A small-molecule ligand and the protein it binds are described below.
Small molecule (SMILES): Cc1cc(N)nc(-c2ccc(CNCCc3cccc(F)c3)cc2)c1

Binding-site contacts:
Ligand atom N16 contacts residue PEG1 of chain 2.I at 3.5 Å (h-bond).
Ligand atom C18 contacts residue TYR357 of chain 2.A at 3.5 Å (hydrophobic).
Ligand atom C12 contacts residue PEG1 of chain 2.I at 3.5 Å.
Ligand atom N16 contacts residue HEM1 of chain 2.B at 2.7 Å (h-bond).
Ligand atom C15 contacts residue HEM1 of chain 2.B at 3.4 Å.
Ligand atom C02 contacts residue HEM1 of chain 2.B at 3.6 Å.
Ligand atom C10 contacts residue HEM1 of chain 2.B at 3.8 Å.
Ligand atom N07 contacts residue HEM1 of chain 2.B at 3.5 Å.
Ligand atom C17 contacts residue HEM1 of chain 2.B at 3.4 Å.
Ligand atom C08 contacts residue ASN236 of chain 2.A at 3.8 Å.
Ligand atom C05 contacts residue ILE218 of chain 2.A at 3.7 Å (hydrophobic).
Ligand atom C09 contacts residue ILE218 of chain 2.A at 3.8 Å (hydrophobic).
Ligand atom C14 contacts residue HEM1 of chain 2.B at 3.6 Å.
Ligand atom C08 contacts residue GLY237 of chain 2.A at 3.5 Å.
Ligand atom C13 contacts residue HEM1 of chain 2.B at 3.4 Å.
Ligand atom C18 contacts residue HEM1 of chain 2.B at 3.5 Å.
Ligand atom N07 contacts residue TYR239 of chain 2.A at 3.7 Å.
Ligand atom C12 contacts residue ILE218 of chain 2.A at 3.8 Å (hydrophobic).
Ligand atom C12 contacts residue HEM1 of chain 2.B at 3.4 Å.
Ligand atom C18 contacts residue PEG1 of chain 2.I at 3.4 Å.
Ligand atom C10 contacts residue ILE218 of chain 2.A at 3.5 Å (hydrophobic).
Ligand atom C14 contacts residue GLU243 of chain 2.A at 3.2 Å.
Ligand atom N01 contacts residue GLU243 of chain 2.A at 2.8 Å (salt-bridge).
Ligand atom N07 contacts residue TRP238 of chain 2.A at 2.9 Å (h-bond).
Ligand atom N07 contacts residue GLU243 of chain 2.A at 2.8 Å (salt-bridge).
Ligand atom C04 contacts residue HEM1 of chain 2.B at 3.8 Å.
Ligand atom C03 contacts residue HEM1 of chain 2.B at 3.3 Å.
Ligand atom C17 contacts residue TRP329 of chain 2.A at 3.7 Å (hydrophobic).
Ligand atom C11 contacts residue HEM1 of chain 2.B at 3.4 Å.
Ligand atom C08 contacts residue HEM1 of chain 2.B at 3.2 Å.
Ligand atom C15 contacts residue PEG1 of chain 2.I at 3.1 Å.
Ligand atom N16 contacts residue TRP329 of chain 2.A at 3.8 Å.
Ligand atom C11 contacts residue ILE218 of chain 2.A at 3.5 Å (hydrophobic).
Ligand atom C02 contacts residue GLU243 of chain 2.A at 3.6 Å.
Ligand atom C11 contacts residue PEG1 of chain 2.I at 3.2 Å.
Ligand atom C08 contacts residue PHE235 of chain 2.A at 3.7 Å (hydrophobic).
Ligand atom C24 contacts residue TYR357 of chain 2.A at 3.1 Å (hydrophobic).
Ligand atom C09 contacts residue GLU243 of chain 2.A at 3.8 Å.
Ligand atom C06 contacts residue GLU243 of chain 2.A at 3.7 Å.
Ligand atom C19 contacts residue TYR357 of chain 2.A at 3.8 Å (hydrophobic).

Sequence of chain 2.A:
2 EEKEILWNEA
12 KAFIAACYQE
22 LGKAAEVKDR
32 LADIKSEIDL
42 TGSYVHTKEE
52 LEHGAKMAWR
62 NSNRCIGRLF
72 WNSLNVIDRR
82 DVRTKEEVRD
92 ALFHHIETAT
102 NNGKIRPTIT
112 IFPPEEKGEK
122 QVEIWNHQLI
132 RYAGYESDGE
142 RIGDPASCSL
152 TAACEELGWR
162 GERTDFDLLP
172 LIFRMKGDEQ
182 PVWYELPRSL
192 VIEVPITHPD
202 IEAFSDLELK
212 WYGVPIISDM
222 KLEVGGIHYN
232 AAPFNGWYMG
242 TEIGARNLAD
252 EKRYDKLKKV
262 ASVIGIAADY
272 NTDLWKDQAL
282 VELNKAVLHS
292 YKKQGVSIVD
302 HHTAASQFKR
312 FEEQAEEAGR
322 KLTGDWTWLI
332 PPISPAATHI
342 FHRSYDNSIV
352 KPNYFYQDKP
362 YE